Sequence of chain 1.A:
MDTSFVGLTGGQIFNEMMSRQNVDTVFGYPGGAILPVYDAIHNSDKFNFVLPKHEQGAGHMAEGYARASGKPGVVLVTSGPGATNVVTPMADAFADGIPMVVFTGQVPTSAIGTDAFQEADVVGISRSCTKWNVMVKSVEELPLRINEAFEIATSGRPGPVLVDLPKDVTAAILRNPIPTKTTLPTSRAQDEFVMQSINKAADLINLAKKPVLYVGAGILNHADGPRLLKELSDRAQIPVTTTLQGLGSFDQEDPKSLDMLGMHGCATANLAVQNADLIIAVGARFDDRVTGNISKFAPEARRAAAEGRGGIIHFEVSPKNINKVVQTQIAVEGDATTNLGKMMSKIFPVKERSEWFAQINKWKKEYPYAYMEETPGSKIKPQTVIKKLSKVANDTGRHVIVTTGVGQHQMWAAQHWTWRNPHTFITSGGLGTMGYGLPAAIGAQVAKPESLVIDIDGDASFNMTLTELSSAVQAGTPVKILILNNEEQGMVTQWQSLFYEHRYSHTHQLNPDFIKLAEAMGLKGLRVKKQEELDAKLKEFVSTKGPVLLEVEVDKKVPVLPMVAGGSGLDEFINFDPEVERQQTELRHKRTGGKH

This small molecule binds to this protein.
Small molecule (SMILES): COC(=O)c1ccccc1S(=O)(=O)NC(=O)Nc1nc(C)nc(OC)n1

Sequence of chain 1.B:
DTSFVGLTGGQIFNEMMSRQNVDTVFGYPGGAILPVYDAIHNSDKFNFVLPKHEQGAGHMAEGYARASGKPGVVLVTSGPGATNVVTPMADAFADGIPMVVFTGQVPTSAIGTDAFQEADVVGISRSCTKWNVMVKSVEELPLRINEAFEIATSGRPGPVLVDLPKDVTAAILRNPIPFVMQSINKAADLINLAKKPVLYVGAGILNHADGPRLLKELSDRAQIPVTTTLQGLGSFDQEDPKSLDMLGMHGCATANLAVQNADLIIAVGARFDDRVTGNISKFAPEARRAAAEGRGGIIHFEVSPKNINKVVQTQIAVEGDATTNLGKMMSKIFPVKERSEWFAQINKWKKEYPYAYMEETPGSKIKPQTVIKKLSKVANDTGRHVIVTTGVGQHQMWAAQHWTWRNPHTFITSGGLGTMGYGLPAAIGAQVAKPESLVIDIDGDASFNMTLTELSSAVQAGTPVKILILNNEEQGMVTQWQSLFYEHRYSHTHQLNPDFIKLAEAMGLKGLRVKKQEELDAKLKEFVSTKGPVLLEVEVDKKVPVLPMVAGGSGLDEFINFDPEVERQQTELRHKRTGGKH

Binding-site contacts:
Ligand atom C7' contacts residue GLY106 of chain 1.B at 3.8 Å.
Ligand atom O11 contacts residue PRO182 of chain 1.B at 3.6 Å.
Ligand atom O12 contacts residue PHE191 of chain 1.B at 3.7 Å.
Ligand atom C5 contacts residue ALA190 of chain 1.B at 3.8 Å (hydrophobic).
Ligand atom N10 contacts residue TRP576 of chain 1.A at 3.5 Å.
Ligand atom C6' contacts residue GLY106 of chain 1.B at 3.8 Å.
Ligand atom C7' contacts residue VAL573 of chain 1.A at 3.8 Å (hydrophobic).
Ligand atom C9 contacts residue TRP576 of chain 1.A at 3.5 Å (hydrophobic).
Ligand atom N1' contacts residue TRP576 of chain 1.A at 3.6 Å.
Ligand atom O4' contacts residue ARG370 of chain 1.A at 3.2 Å (salt-bridge).
Ligand atom C5' contacts residue FAD1 of chain 1.H at 3.5 Å.
Ligand atom C2 contacts residue ARG370 of chain 1.A at 3.8 Å.
Ligand atom N5' contacts residue TRP576 of chain 1.A at 3.4 Å (h-bond).
Ligand atom C2' contacts residue TRP576 of chain 1.A at 3.6 Å (hydrophobic).
Ligand atom C2 contacts residue PRO182 of chain 1.B at 3.6 Å (hydrophobic).
Ligand atom C7' contacts residue MET572 of chain 1.A at 3.7 Å (hydrophobic).
Ligand atom C13 contacts residue GLN192 of chain 1.B at 3.7 Å.
Ligand atom N1' contacts residue GLY106 of chain 1.B at 3.2 Å.
Ligand atom C5' contacts residue MET344 of chain 1.A at 3.7 Å (hydrophobic).
Ligand atom C5 contacts residue ARG370 of chain 1.A at 3.7 Å.
Ligand atom O4' contacts residue MET344 of chain 1.A at 3.8 Å.
Ligand atom O4' contacts residue PHE191 of chain 1.B at 3.6 Å.
Ligand atom O11 contacts residue VAL181 of chain 1.B at 3.7 Å.
Ligand atom C1 contacts residue PRO182 of chain 1.B at 3.6 Å (hydrophobic).
Ligand atom O7B contacts residue PRO182 of chain 1.B at 3.3 Å.
Ligand atom C4 contacts residue ARG370 of chain 1.A at 3.5 Å.
Ligand atom C4' contacts residue TRP576 of chain 1.A at 3.6 Å (hydrophobic).
Ligand atom N3' contacts residue TRP576 of chain 1.A at 3.3 Å.
Ligand atom C6 contacts residue VAL181 of chain 1.B at 3.5 Å (hydrophobic).
Ligand atom C4' contacts residue ARG370 of chain 1.A at 3.6 Å.
Ligand atom C5 contacts residue ASP369 of chain 1.A at 3.2 Å.
Ligand atom C6 contacts residue PHE191 of chain 1.B at 3.6 Å (hydrophobic).
Ligand atom C3 contacts residue ARG370 of chain 1.A at 3.6 Å.
Ligand atom C6' contacts residue TRP576 of chain 1.A at 3.7 Å (hydrophobic).
Ligand atom O11 contacts residue ALA107 of chain 1.B at 3.6 Å.
Ligand atom C13 contacts residue ALA107 of chain 1.B at 3.5 Å (hydrophobic).
Ligand atom O7B contacts residue LYS241 of chain 1.B at 3.0 Å.
Ligand atom O9 contacts residue ARG370 of chain 1.A at 2.9 Å (salt-bridge).
Ligand atom N3' contacts residue ARG370 of chain 1.A at 3.1 Å (salt-bridge).
Ligand atom O9 contacts residue TRP576 of chain 1.A at 3.6 Å.